A small-molecule ligand and the protein it binds are described below.
Small molecule (SMILES): CC(=O)N[C@@H]1[C@@H](O)[C@H](O)[C@@H](CO)O[C@H]1O

Sequence of chain 1.D:
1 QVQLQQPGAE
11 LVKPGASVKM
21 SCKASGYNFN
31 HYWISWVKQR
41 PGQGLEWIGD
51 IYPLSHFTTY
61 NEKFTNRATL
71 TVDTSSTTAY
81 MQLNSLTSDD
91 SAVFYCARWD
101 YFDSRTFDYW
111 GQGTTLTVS

Binding-site contacts:
Ligand atom C8 contacts residue LEU368 of chain 1.A at 4.3 Å (hydrophobic).
Ligand atom C5 contacts residue ASN343 of chain 1.A at 3.6 Å.
Ligand atom C2 contacts residue ASN343 of chain 1.A at 2.6 Å.
Ligand atom C1 contacts residue ASN343 of chain 1.A at 1.5 Å.
Ligand atom O5 contacts residue ASN343 of chain 1.A at 2.3 Å (h-bond).
Ligand atom C7 contacts residue GLY339 of chain 1.A at 4.0 Å.
Ligand atom N2 contacts residue ASN343 of chain 1.A at 2.9 Å (h-bond).
Ligand atom O6 contacts residue TYR60 of chain 1.D at 4.4 Å.
Ligand atom C8 contacts residue PHE338 of chain 1.A at 3.8 Å (hydrophobic).
Ligand atom O7 contacts residue GLY339 of chain 1.A at 4.1 Å.
Ligand atom O7 contacts residue ASN343 of chain 1.A at 3.7 Å.
Ligand atom C8 contacts residue PHE342 of chain 1.A at 3.6 Å (hydrophobic).
Ligand atom C7 contacts residue PHE342 of chain 1.A at 4.5 Å (hydrophobic).
Ligand atom C8 contacts residue ASN343 of chain 1.A at 4.2 Å.
Ligand atom C4 contacts residue ASN343 of chain 1.A at 4.3 Å.
Ligand atom C8 contacts residue GLY339 of chain 1.A at 3.9 Å.
Ligand atom N2 contacts residue PHE342 of chain 1.A at 4.3 Å.
Ligand atom C3 contacts residue ASN343 of chain 1.A at 3.9 Å.
Ligand atom C7 contacts residue ASN343 of chain 1.A at 3.4 Å.

Sequence of chain 1.A:
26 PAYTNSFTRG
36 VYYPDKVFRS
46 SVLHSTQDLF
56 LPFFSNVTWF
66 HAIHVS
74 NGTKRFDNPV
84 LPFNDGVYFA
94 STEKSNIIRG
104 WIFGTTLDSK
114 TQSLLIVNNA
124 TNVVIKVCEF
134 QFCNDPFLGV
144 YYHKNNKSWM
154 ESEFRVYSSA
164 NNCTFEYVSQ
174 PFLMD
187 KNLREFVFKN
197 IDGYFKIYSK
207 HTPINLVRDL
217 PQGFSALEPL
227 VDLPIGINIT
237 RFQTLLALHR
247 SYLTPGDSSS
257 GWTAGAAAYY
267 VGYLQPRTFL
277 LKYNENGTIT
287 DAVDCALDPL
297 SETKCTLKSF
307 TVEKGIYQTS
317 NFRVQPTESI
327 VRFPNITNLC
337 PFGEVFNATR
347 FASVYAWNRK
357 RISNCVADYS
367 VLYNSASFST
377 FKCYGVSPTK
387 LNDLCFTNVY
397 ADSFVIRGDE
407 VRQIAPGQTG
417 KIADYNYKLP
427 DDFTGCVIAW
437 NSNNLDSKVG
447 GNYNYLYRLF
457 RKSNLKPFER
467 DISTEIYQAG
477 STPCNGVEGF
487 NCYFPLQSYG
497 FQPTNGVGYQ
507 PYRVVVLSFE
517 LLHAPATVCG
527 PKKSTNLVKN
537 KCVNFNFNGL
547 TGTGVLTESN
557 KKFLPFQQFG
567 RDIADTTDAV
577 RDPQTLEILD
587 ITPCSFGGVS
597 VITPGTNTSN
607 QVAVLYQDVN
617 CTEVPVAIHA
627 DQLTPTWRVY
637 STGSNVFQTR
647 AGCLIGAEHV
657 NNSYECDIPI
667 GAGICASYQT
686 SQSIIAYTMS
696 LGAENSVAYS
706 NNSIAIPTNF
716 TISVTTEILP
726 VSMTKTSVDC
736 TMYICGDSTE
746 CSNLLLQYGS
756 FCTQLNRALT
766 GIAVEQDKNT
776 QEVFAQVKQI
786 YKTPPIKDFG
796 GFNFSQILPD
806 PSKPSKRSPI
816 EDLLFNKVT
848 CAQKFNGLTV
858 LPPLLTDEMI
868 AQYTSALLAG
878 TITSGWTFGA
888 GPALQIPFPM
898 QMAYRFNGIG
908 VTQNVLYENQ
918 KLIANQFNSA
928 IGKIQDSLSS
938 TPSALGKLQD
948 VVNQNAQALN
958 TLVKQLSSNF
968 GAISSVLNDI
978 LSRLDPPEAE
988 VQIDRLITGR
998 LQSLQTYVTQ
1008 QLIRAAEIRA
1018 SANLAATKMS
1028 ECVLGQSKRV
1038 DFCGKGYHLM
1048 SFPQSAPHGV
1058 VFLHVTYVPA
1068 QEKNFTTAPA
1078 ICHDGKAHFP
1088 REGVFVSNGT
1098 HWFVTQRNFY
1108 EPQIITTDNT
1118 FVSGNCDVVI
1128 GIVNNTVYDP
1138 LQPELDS